This protein binds this small molecule.
Small molecule (SMILES): O=C(NCCCCCCNc1c2c(nc3ccccc13)CCCC2)c1cccnc1

Binding-site contacts:
Ligand atom C8 contacts residue PHE329 of chain 1.A at 3.7 Å (hydrophobic).
Ligand atom C12 contacts residue PHE329 of chain 1.A at 3.7 Å (hydrophobic).
Ligand atom C5 contacts residue TRP83 of chain 1.A at 3.8 Å (hydrophobic).
Ligand atom C10 contacts residue PHE329 of chain 1.A at 3.4 Å (hydrophobic).
Ligand atom C9 contacts residue TRP431 of chain 1.A at 3.5 Å (hydrophobic).
Ligand atom C25 contacts residue GLN73 of chain 1.A at 3.6 Å.
Ligand atom C14 contacts residue PHE329 of chain 1.A at 3.3 Å (hydrophobic).
Ligand atom C20 contacts residue TYR69 of chain 1.A at 3.7 Å (hydrophobic).
Ligand atom C2 contacts residue GLU198 of chain 1.A at 3.4 Å.
Ligand atom C11 contacts residue PHE329 of chain 1.A at 3.5 Å (hydrophobic).
Ligand atom C12 contacts residue TRP83 of chain 1.A at 3.3 Å (hydrophobic).
Ligand atom N4 contacts residue GLN73 of chain 1.A at 3.5 Å (h-bond).
Ligand atom N1 contacts residue HIS439 of chain 1.A at 2.8 Å (h-bond).
Ligand atom O1 contacts residue TYR69 of chain 1.A at 3.6 Å.
Ligand atom C7 contacts residue HIS439 of chain 1.A at 3.6 Å.
Ligand atom C9 contacts residue PHE329 of chain 1.A at 3.6 Å (hydrophobic).
Ligand atom C8 contacts residue TYR441 of chain 1.A at 3.7 Å (hydrophobic).
Ligand atom N3 contacts residue TYR69 of chain 1.A at 3.8 Å.
Ligand atom C8 contacts residue TRP83 of chain 1.A at 3.8 Å (hydrophobic).
Ligand atom N1 contacts residue TRP83 of chain 1.A at 3.8 Å.
Ligand atom C10 contacts residue TRP431 of chain 1.A at 3.4 Å (hydrophobic).
Ligand atom O1 contacts residue VAL70 of chain 1.A at 3.6 Å.
Ligand atom O1 contacts residue GLU72 of chain 1.A at 2.9 Å (salt-bridge).
Ligand atom C19 contacts residue ASP71 of chain 1.A at 3.7 Å.
Ligand atom N2 contacts residue TRP83 of chain 1.A at 3.6 Å.
Ligand atom C1 contacts residue HIS439 of chain 1.A at 3.6 Å.
Ligand atom C16 contacts residue TYR120 of chain 1.A at 3.2 Å (hydrophobic).
Ligand atom C22 contacts residue TYR69 of chain 1.A at 3.5 Å (hydrophobic).
Ligand atom C15 contacts residue TYR120 of chain 1.A at 3.4 Å (hydrophobic).
Ligand atom C11 contacts residue TRP83 of chain 1.A at 3.4 Å (hydrophobic).
Ligand atom C13 contacts residue TRP83 of chain 1.A at 3.4 Å (hydrophobic).
Ligand atom C17 contacts residue TYR120 of chain 1.A at 3.3 Å (hydrophobic).
Ligand atom C8 contacts residue ILE438 of chain 1.A at 3.7 Å (hydrophobic).
Ligand atom O1 contacts residue ASP71 of chain 1.A at 3.5 Å.
Ligand atom O1 contacts residue GLN73 of chain 1.A at 3.9 Å.
Ligand atom C7 contacts residue TRP83 of chain 1.A at 3.4 Å (hydrophobic).
Ligand atom C8 contacts residue HIS439 of chain 1.A at 3.5 Å.
Ligand atom C6 contacts residue HIS439 of chain 1.A at 3.6 Å.
Ligand atom C14 contacts residue TYR120 of chain 1.A at 3.8 Å (hydrophobic).
Ligand atom C19 contacts residue TYR69 of chain 1.A at 3.6 Å (hydrophobic).

Sequence of chain 1.A:
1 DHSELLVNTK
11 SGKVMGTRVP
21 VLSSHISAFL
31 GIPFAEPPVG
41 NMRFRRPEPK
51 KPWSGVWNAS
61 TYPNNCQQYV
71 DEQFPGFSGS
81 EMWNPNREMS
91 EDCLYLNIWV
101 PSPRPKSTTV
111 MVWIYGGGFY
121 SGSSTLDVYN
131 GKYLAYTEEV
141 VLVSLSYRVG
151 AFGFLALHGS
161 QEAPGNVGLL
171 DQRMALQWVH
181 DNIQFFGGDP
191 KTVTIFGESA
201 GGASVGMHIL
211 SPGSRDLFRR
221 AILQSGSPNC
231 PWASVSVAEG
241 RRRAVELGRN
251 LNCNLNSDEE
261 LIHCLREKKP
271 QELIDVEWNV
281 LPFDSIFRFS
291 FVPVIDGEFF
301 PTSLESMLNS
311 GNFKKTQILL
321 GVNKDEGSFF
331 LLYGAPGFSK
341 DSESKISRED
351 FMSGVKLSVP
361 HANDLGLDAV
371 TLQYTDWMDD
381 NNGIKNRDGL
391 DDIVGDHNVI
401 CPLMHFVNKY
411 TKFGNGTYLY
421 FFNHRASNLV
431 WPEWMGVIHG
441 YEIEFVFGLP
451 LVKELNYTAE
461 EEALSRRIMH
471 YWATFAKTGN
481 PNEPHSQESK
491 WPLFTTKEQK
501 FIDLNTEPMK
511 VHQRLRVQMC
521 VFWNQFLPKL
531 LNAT